Sequence of chain 1.E:
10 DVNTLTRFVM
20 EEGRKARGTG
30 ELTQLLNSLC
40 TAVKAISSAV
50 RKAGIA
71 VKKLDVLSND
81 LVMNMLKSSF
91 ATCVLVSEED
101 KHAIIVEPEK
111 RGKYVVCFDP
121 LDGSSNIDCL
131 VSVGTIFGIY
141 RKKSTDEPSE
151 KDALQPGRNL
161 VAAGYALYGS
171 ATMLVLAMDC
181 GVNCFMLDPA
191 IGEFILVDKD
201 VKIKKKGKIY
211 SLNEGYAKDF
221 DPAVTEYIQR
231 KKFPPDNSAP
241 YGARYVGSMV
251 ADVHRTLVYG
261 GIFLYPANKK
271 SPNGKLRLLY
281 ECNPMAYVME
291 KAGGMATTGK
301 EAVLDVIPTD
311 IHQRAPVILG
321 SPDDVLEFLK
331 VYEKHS

Binding-site contacts:
Ligand atom N3 contacts residue GLY22 of chain 1.E at 3.5 Å (h-bond).
Ligand atom C24 contacts residue VAL18 of chain 1.E at 3.9 Å (hydrophobic).
Ligand atom C13 contacts residue THR32 of chain 1.E at 3.5 Å.
Ligand atom C8 contacts residue 9471 of chain 1.O at 3.6 Å.
Ligand atom O14 contacts residue GLY29 of chain 1.E at 3.2 Å.
Ligand atom N3 contacts residue GLY27 of chain 1.E at 3.4 Å.
Ligand atom S4 contacts residue MET19 of chain 1.E at 3.9 Å.
Ligand atom C24 contacts residue LEU35 of chain 1.E at 3.7 Å (hydrophobic).
Ligand atom N7 contacts residue 9471 of chain 1.O at 3.5 Å.
Ligand atom C5 contacts residue GLY22 of chain 1.E at 3.2 Å.
Ligand atom C2 contacts residue GLY22 of chain 1.E at 3.3 Å.
Ligand atom N6 contacts residue GLY22 of chain 1.E at 2.7 Å (h-bond).
Ligand atom C21 contacts residue GLU21 of chain 1.E at 3.9 Å.
Ligand atom C26 contacts residue GLU21 of chain 1.E at 3.5 Å.
Ligand atom N6 contacts residue GLY27 of chain 1.E at 3.2 Å (h-bond).
Ligand atom C21 contacts residue GLY22 of chain 1.E at 3.7 Å.
Ligand atom O14 contacts residue THR32 of chain 1.E at 2.8 Å (h-bond).
Ligand atom C8 contacts residue ARG23 of chain 1.E at 3.6 Å.
Ligand atom O17 contacts residue THR32 of chain 1.E at 2.9 Å (h-bond).
Ligand atom S1 contacts residue GLY29 of chain 1.E at 3.6 Å (h-bond).
Ligand atom C11 contacts residue GLY22 of chain 1.E at 3.6 Å.
Ligand atom C12 contacts residue 9471 of chain 1.O at 3.3 Å.
Ligand atom C5 contacts residue GLY29 of chain 1.E at 3.3 Å.
Ligand atom C12 contacts residue ARG23 of chain 1.E at 3.4 Å.
Ligand atom O15 contacts residue GLY29 of chain 1.E at 3.5 Å (h-bond).
Ligand atom C27 contacts residue CYS180 of chain 1.E at 3.6 Å (hydrophobic).
Ligand atom O15 contacts residue GLY27 of chain 1.E at 3.9 Å.
Ligand atom O14 contacts residue LEU31 of chain 1.E at 3.2 Å (h-bond).
Ligand atom C5 contacts residue GLY27 of chain 1.E at 3.8 Å.
Ligand atom C23 contacts residue GLU21 of chain 1.E at 3.2 Å.
Ligand atom N3 contacts residue GLY29 of chain 1.E at 3.2 Å (h-bond).
Ligand atom O17 contacts residue GLY22 of chain 1.E at 3.8 Å.
Ligand atom BR2 contacts residue GLY29 of chain 1.G at 3.8 Å.
Ligand atom C2 contacts residue ARG23 of chain 1.E at 3.8 Å.
Ligand atom C21 contacts residue VAL18 of chain 1.E at 3.5 Å (hydrophobic).
Ligand atom O17 contacts residue GLY29 of chain 1.E at 3.1 Å.
Ligand atom O14 contacts residue GLU30 of chain 1.E at 3.6 Å.
Ligand atom BR2 contacts residue 9471 of chain 1.O at 3.7 Å.
Ligand atom C13 contacts residue GLY22 of chain 1.E at 3.5 Å.
Ligand atom C2 contacts residue 9471 of chain 1.O at 3.7 Å.

Sequence of chain 1.G:
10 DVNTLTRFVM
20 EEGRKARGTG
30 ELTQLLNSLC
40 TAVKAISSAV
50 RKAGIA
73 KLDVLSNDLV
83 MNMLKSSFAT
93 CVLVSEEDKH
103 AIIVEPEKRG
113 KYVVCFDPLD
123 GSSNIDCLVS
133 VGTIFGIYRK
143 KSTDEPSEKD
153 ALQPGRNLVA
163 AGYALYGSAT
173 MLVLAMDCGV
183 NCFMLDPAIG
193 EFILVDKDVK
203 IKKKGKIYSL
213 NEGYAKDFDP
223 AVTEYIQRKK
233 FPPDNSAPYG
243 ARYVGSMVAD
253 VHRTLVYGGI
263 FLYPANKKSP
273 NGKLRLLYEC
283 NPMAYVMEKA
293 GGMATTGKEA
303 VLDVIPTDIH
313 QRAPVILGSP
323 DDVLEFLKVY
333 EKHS

This small molecule binds to this protein.
Small molecule (SMILES): CCc1cc(S(=O)(=O)NC(=O)Nc2ncc(Br)s2)ccc1-c1ccccc1